Sequence of chain 49.F:
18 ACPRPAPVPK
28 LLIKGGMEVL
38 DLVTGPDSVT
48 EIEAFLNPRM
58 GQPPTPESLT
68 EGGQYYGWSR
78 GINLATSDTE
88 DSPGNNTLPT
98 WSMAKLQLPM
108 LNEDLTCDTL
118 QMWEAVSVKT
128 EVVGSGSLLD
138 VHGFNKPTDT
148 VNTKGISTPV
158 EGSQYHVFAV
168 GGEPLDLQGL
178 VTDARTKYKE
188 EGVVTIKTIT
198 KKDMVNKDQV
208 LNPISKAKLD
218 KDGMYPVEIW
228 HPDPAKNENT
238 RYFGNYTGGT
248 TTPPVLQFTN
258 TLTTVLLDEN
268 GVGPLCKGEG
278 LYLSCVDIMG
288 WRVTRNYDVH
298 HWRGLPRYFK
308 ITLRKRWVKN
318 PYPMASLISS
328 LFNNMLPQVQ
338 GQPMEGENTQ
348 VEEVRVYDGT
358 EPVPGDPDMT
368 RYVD

Binding-site contacts:
Ligand atom C4 contacts residue TYR72 of chain 50.F at 3.5 Å (hydrophobic).
Ligand atom C5 contacts residue ASN93 of chain 50.F at 4.2 Å.
Ligand atom C6 contacts residue THR94 of chain 50.F at 4.2 Å.
Ligand atom C5 contacts residue TYR72 of chain 50.F at 3.6 Å (hydrophobic).
Ligand atom C7 contacts residue TYR72 of chain 50.F at 4.2 Å (hydrophobic).
Ligand atom C1 contacts residue TYR72 of chain 50.F at 3.8 Å (hydrophobic).
Ligand atom C3 contacts residue GLY78 of chain 50.F at 4.0 Å.
Ligand atom C6 contacts residue ASN93 of chain 50.F at 3.1 Å.
Ligand atom C3 contacts residue VAL296 of chain 50.F at 3.5 Å (hydrophobic).
Ligand atom O6 contacts residue ASN93 of chain 50.F at 2.9 Å (h-bond).
Ligand atom C11 contacts residue ASP85 of chain 49.F at 3.7 Å.
Ligand atom O1A contacts residue ARG77 of chain 50.F at 3.0 Å (salt-bridge).
Ligand atom O1A contacts residue GLY78 of chain 50.F at 3.7 Å.
Ligand atom C2 contacts residue GLY78 of chain 50.F at 4.2 Å.
Ligand atom C6 contacts residue TYR72 of chain 50.F at 3.6 Å (hydrophobic).
Ligand atom O4 contacts residue ASN80 of chain 50.F at 4.2 Å.
Ligand atom C4 contacts residue VAL296 of chain 50.F at 4.3 Å (hydrophobic).
Ligand atom O10 contacts residue THR291 of chain 50.F at 3.7 Å.
Ligand atom O4 contacts residue GLY78 of chain 50.F at 3.1 Å.
Ligand atom O8 contacts residue TYR72 of chain 50.F at 4.2 Å.
Ligand atom O4 contacts residue TYR72 of chain 50.F at 4.3 Å.
Ligand atom O3 contacts residue GLY78 of chain 50.F at 3.7 Å.
Ligand atom O3 contacts residue ASN80 of chain 50.F at 4.0 Å.
Ligand atom O4 contacts residue ILE79 of chain 50.F at 3.5 Å (h-bond).
Ligand atom C4 contacts residue GLY78 of chain 50.F at 3.4 Å.
Ligand atom O4 contacts residue HIS298 of chain 50.F at 3.1 Å (h-bond).
Ligand atom C3 contacts residue ARG77 of chain 50.F at 3.9 Å.
Ligand atom O1B contacts residue TYR72 of chain 50.F at 4.1 Å.
Ligand atom C10 contacts residue TYR72 of chain 50.F at 4.1 Å (hydrophobic).
Ligand atom C4 contacts residue HIS298 of chain 50.F at 4.1 Å.
Ligand atom C1 contacts residue ARG77 of chain 50.F at 3.5 Å.
Ligand atom O4 contacts residue VAL296 of chain 50.F at 3.8 Å.
Ligand atom N5 contacts residue TYR72 of chain 50.F at 3.1 Å (h-bond).
Ligand atom O1A contacts residue TYR72 of chain 50.F at 3.2 Å.
Ligand atom O4 contacts residue THR291 of chain 50.F at 3.3 Å.
Ligand atom C3 contacts residue HIS298 of chain 50.F at 4.1 Å.
Ligand atom C3 contacts residue GLY78 of chain 50.F at 4.2 Å.
Ligand atom O8 contacts residue ARG77 of chain 50.F at 3.9 Å.
Ligand atom O1B contacts residue ARG77 of chain 50.F at 2.9 Å (salt-bridge).
Ligand atom O10 contacts residue ASN293 of chain 50.F at 3.5 Å (h-bond).

Sequence of chain 50.F:
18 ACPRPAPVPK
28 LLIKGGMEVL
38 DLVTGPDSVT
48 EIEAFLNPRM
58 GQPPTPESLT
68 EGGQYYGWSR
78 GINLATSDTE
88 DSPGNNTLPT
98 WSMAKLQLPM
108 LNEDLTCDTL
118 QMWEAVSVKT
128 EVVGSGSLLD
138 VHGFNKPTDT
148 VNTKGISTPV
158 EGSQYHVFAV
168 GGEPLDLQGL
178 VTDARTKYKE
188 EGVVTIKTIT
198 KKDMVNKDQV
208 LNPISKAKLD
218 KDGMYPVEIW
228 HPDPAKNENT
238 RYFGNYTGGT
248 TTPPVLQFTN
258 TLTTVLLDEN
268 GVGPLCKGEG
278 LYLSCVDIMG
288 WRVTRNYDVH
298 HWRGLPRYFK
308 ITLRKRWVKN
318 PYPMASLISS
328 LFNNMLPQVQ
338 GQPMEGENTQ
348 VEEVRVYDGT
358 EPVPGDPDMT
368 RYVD

This small molecule binds to this protein.
Small molecule (SMILES): CC(=O)N[C@H]1[C@H]([C@H](O)[C@H](O)CO)O[C@@](O[C@H]2[C@@H](O)[C@@H](CO)O[C@@H](O[C@H]3[C@H](O)[C@@H](O)[C@H](O)O[C@@H]3CO)[C@@H]2O)(C(=O)O)C[C@@H]1O